Sequence of chain 1.B:
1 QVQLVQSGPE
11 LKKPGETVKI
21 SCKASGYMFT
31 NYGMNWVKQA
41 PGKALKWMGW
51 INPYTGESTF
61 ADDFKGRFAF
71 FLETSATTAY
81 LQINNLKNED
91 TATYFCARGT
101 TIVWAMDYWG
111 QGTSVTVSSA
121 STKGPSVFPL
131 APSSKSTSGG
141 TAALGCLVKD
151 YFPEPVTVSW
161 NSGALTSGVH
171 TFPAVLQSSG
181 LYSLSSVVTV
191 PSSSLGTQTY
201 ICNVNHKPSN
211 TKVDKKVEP

Binding-site contacts:
Ligand atom O17 contacts residue ALA105 of chain 1.B at 4.0 Å.
Ligand atom C13 contacts residue ASN35 of chain 1.B at 4.3 Å.
Ligand atom C11 contacts residue TRP50 of chain 1.B at 3.7 Å (hydrophobic).
Ligand atom C3 contacts residue TRP104 of chain 1.B at 3.7 Å (hydrophobic).
Ligand atom C19 contacts residue TRP50 of chain 1.B at 3.5 Å (hydrophobic).
Ligand atom O3 contacts residue TRP104 of chain 2.B at 4.4 Å.
Ligand atom C17 contacts residue TRP104 of chain 1.B at 4.3 Å (hydrophobic).
Ligand atom C2 contacts residue TRP104 of chain 2.B at 4.5 Å (hydrophobic).
Ligand atom C18 contacts residue TRP50 of chain 1.B at 3.4 Å (hydrophobic).
Ligand atom C17 contacts residue ASN35 of chain 1.B at 3.6 Å.
Ligand atom C4 contacts residue TRP104 of chain 1.B at 3.6 Å (hydrophobic).
Ligand atom C17 contacts residue ALA105 of chain 1.B at 4.4 Å (hydrophobic).
Ligand atom C16 contacts residue ASN35 of chain 1.B at 3.6 Å.
Ligand atom O3 contacts residue TRP104 of chain 1.B at 3.7 Å.
Ligand atom C12 contacts residue THR101 of chain 1.B at 4.0 Å.
Ligand atom C17 contacts residue GLY99 of chain 1.B at 4.5 Å.
Ligand atom O17 contacts residue GLY99 of chain 1.B at 3.3 Å.
Ligand atom C16 contacts residue TRP104 of chain 1.B at 3.9 Å (hydrophobic).
Ligand atom O17 contacts residue ASN35 of chain 1.B at 3.4 Å (h-bond).
Ligand atom C14 contacts residue TRP104 of chain 1.B at 4.3 Å (hydrophobic).
Ligand atom C15 contacts residue ASN35 of chain 1.B at 4.5 Å.
Ligand atom C2 contacts residue TRP104 of chain 1.B at 4.1 Å (hydrophobic).
Ligand atom C18 contacts residue ASN35 of chain 1.B at 3.5 Å.
Ligand atom C12 contacts residue TRP50 of chain 1.B at 4.2 Å (hydrophobic).
Ligand atom C7 contacts residue TRP104 of chain 1.B at 4.3 Å (hydrophobic).
Ligand atom C16 contacts residue ALA105 of chain 1.B at 4.2 Å (hydrophobic).
Ligand atom C13 contacts residue TRP50 of chain 1.B at 4.5 Å (hydrophobic).
Ligand atom C18 contacts residue TRP47 of chain 1.B at 4.2 Å (hydrophobic).
Ligand atom C15 contacts residue TRP104 of chain 1.B at 4.0 Å (hydrophobic).

Sequence of chain 2.B:
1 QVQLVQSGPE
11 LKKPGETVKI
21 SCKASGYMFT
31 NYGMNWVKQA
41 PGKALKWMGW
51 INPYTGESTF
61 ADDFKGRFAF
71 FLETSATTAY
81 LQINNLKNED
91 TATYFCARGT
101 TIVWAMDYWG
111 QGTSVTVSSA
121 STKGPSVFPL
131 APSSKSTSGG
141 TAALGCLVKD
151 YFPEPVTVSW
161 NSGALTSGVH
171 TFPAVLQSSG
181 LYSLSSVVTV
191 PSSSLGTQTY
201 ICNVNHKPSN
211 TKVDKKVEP

A small-molecule ligand and the protein it binds are described below.
Small molecule (SMILES): C[C@]12CCC(=O)C[C@H]1CC[C@@H]1[C@@H]2CC[C@]2(C)C(=O)CC[C@@H]12